Binding-site contacts:
Ligand atom C3 contacts residue ASN232 of chain 1.A at 3.9 Å.
Ligand atom O2 contacts residue MET204 of chain 1.A at 3.9 Å.
Ligand atom C3 contacts residue FCA1 of chain 1.B at 0.4 Å.
Ligand atom O4 contacts residue ARG151 of chain 1.A at 2.6 Å (salt-bridge).
Ligand atom C1 contacts residue ASP90 of chain 1.A at 3.3 Å.
Ligand atom O2 contacts residue LYS10 of chain 1.A at 3.0 Å (salt-bridge).
Ligand atom O1 contacts residue LYS10 of chain 1.A at 3.3 Å (salt-bridge).
Ligand atom C6 contacts residue FCA1 of chain 1.B at 0.6 Å.
Ligand atom C1 contacts residue LYS10 of chain 1.A at 3.7 Å.
Ligand atom C5 contacts residue ARG151 of chain 1.A at 3.9 Å.
Ligand atom C4 contacts residue FCA1 of chain 1.B at 0.5 Å.
Ligand atom C6 contacts residue MET108 of chain 1.A at 3.9 Å (hydrophobic).
Ligand atom C4 contacts residue TRP16 of chain 1.A at 3.9 Å (hydrophobic).
Ligand atom O1 contacts residue ASP90 of chain 1.A at 2.5 Å (salt-bridge).
Ligand atom C6 contacts residue ASP89 of chain 1.A at 3.5 Å.
Ligand atom C5 contacts residue FCA1 of chain 1.B at 0.4 Å.
Ligand atom O3 contacts residue ASN205 of chain 1.A at 3.2 Å (h-bond).
Ligand atom O5 contacts residue ASP90 of chain 1.A at 3.7 Å.
Ligand atom O5 contacts residue FCA1 of chain 1.B at 0.5 Å (h-bond).
Ligand atom C1 contacts residue FCA1 of chain 1.B at 0.5 Å.
Ligand atom O3 contacts residue GLU14 of chain 1.A at 3.0 Å (salt-bridge).
Ligand atom O1 contacts residue THR147 of chain 1.A at 3.4 Å.
Ligand atom O5 contacts residue ARG151 of chain 1.A at 3.0 Å (salt-bridge).
Ligand atom C4 contacts residue ASN232 of chain 1.A at 3.4 Å.
Ligand atom O5 contacts residue ASP89 of chain 1.A at 3.9 Å.
Ligand atom O4 contacts residue FCA1 of chain 1.B at 0.8 Å (h-bond).
Ligand atom O3 contacts residue ASN232 of chain 1.A at 2.9 Å (h-bond).
Ligand atom C5 contacts residue TRP16 of chain 1.A at 3.7 Å (hydrophobic).
Ligand atom C2 contacts residue LYS10 of chain 1.A at 3.9 Å.
Ligand atom C1 contacts residue ARG151 of chain 1.A at 3.8 Å.
Ligand atom O3 contacts residue FCA1 of chain 1.B at 0.6 Å (h-bond).
Ligand atom O2 contacts residue ASN205 of chain 1.A at 3.9 Å.
Ligand atom C2 contacts residue FCA1 of chain 1.B at 0.4 Å.
Ligand atom C6 contacts residue TRP16 of chain 1.A at 3.6 Å (hydrophobic).
Ligand atom O1 contacts residue FCA1 of chain 1.B at 1.4 Å.
Ligand atom O2 contacts residue FCA1 of chain 1.B at 0.4 Å (h-bond).
Ligand atom O1 contacts residue ARG151 of chain 1.A at 3.6 Å.
Ligand atom O4 contacts residue ASN232 of chain 1.A at 2.7 Å (h-bond).
Ligand atom C4 contacts residue ARG151 of chain 1.A at 3.8 Å.
Ligand atom O1 contacts residue LEU145 of chain 1.A at 3.8 Å.

Sequence of chain 1.A:
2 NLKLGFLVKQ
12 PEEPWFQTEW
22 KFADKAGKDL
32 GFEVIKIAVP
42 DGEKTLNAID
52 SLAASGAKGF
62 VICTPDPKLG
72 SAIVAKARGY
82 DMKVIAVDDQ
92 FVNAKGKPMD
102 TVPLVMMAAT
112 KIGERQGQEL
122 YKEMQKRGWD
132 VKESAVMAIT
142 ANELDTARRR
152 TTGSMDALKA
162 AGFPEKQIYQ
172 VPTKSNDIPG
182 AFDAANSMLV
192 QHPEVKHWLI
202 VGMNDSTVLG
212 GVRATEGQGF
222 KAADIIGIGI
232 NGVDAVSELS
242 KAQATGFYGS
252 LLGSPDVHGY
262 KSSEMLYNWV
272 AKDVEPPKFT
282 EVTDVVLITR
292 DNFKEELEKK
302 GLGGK

This small molecule binds to this protein.
Small molecule (SMILES): C[C@H]1O[C@@H](O)[C@H](O)[C@@H](O)[C@H]1O